The protein below binds the small molecule below.
Small molecule (SMILES): CS/C=C/C(=O)SCCNC(=O)CCNC(=O)[C@H](O)C(C)(C)COP(=O)(O)OP(=O)(O)OC[C@H]1O[C@@H](n2cnc3c(N)ncnc32)[C@H](O)[C@@H]1OP(=O)(O)O

Binding-site contacts:
Ligand atom C2 contacts residue ASP72 of chain 1.A at 3.3 Å.
Ligand atom CAW contacts residue ALA69 of chain 1.A at 3.3 Å (hydrophobic).
Ligand atom O4' contacts residue ASP30 of chain 1.A at 3.6 Å (salt-bridge).
Ligand atom N7 contacts residue ALA69 of chain 1.A at 3.3 Å.
Ligand atom SBK contacts residue THR148 of chain 1.A at 3.7 Å.
Ligand atom OAE contacts residue GLY117 of chain 1.A at 3.5 Å.
Ligand atom N6 contacts residue ALA69 of chain 1.A at 3.2 Å (h-bond).
Ligand atom CAB contacts residue TYR136 of chain 1.A at 3.3 Å (hydrophobic).
Ligand atom CBN contacts residue ALA69 of chain 1.A at 3.3 Å (hydrophobic).
Ligand atom CBM contacts residue LEU71 of chain 1.A at 3.6 Å (hydrophobic).
Ligand atom C2 contacts residue VAL74 of chain 1.A at 3.6 Å (hydrophobic).
Ligand atom OAE contacts residue GLY118 of chain 1.A at 2.8 Å (h-bond).
Ligand atom OAE contacts residue GLY70 of chain 1.A at 3.4 Å.
Ligand atom O4' contacts residue LYS31 of chain 1.A at 3.4 Å.
Ligand atom N1 contacts residue ALA34 of chain 1.A at 3.5 Å.
Ligand atom N6 contacts residue LEU71 of chain 1.A at 3.2 Å (h-bond).
Ligand atom N1 contacts residue LEU73 of chain 1.A at 3.0 Å (h-bond).
Ligand atom PBZ contacts residue LYS31 of chain 1.A at 3.5 Å.
Ligand atom C6 contacts residue ALA34 of chain 1.A at 3.7 Å (hydrophobic).
Ligand atom OAF contacts residue PRO140 of chain 1.A at 3.7 Å.
Ligand atom SBL contacts residue GLU141 of chain 1.A at 3.6 Å.
Ligand atom N1 contacts residue LEU71 of chain 1.A at 3.4 Å (h-bond).
Ligand atom SBK contacts residue GLY149 of chain 1.A at 2.8 Å (h-bond).
Ligand atom CAV contacts residue LEU73 of chain 1.A at 3.5 Å (hydrophobic).
Ligand atom C4' contacts residue ASP30 of chain 1.A at 3.4 Å.
Ligand atom OAJ contacts residue ARG32 of chain 1.A at 3.2 Å (salt-bridge).
Ligand atom CAA contacts residue GLY149 of chain 1.A at 3.0 Å.
Ligand atom OAE contacts residue LEU71 of chain 1.A at 2.9 Å (h-bond).
Ligand atom SBL contacts residue LEU73 of chain 1.A at 3.6 Å.
Ligand atom N1 contacts residue ASP72 of chain 1.A at 3.4 Å.
Ligand atom NBC contacts residue VAL116 of chain 1.A at 3.7 Å.
Ligand atom CAQ contacts residue LEU71 of chain 1.A at 3.7 Å (hydrophobic).
Ligand atom CAQ contacts residue GLY118 of chain 1.A at 3.5 Å.
Ligand atom OBJ contacts residue ARG32 of chain 1.A at 3.3 Å (salt-bridge).
Ligand atom CAT contacts residue ALA69 of chain 1.A at 3.4 Å (hydrophobic).
Ligand atom CAW contacts residue VAL116 of chain 1.A at 3.7 Å (hydrophobic).
Ligand atom OAN contacts residue LYS31 of chain 1.A at 2.5 Å (salt-bridge).
Ligand atom N9 contacts residue LYS31 of chain 1.A at 3.6 Å.
Ligand atom C2 contacts residue LEU73 of chain 1.A at 3.6 Å (hydrophobic).
Ligand atom NBC contacts residue ALA69 of chain 1.A at 2.5 Å (h-bond).

Sequence of chain 1.A:
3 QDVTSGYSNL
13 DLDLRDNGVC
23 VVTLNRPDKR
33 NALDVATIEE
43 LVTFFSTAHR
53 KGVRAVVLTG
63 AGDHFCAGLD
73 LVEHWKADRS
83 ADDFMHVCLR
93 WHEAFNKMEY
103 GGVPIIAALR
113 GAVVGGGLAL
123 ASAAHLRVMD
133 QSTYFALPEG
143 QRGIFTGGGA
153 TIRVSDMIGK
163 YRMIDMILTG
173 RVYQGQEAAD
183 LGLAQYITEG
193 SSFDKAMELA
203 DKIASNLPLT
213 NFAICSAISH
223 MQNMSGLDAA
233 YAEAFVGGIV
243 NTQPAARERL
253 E